Sequence of chain 1.A:
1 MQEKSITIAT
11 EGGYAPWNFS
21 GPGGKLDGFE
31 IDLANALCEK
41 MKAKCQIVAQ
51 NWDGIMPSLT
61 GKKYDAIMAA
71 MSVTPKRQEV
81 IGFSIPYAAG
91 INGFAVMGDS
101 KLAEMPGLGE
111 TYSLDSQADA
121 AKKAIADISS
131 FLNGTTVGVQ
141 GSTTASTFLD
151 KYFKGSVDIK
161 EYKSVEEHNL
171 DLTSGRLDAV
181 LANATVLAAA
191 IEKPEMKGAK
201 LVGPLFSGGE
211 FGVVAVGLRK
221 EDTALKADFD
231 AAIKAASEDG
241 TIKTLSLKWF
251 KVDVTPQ

Binding-site contacts:
Ligand atom OXT contacts residue PHE211 of chain 1.A at 3.5 Å (h-bond).
Ligand atom OAF contacts residue ALA70 of chain 1.A at 3.4 Å (h-bond).
Ligand atom CAL contacts residue TYR14 of chain 1.A at 3.5 Å (hydrophobic).
Ligand atom NAN contacts residue TRP52 of chain 1.A at 3.4 Å.
Ligand atom CAE contacts residue ARG77 of chain 1.A at 3.5 Å.
Ligand atom CA contacts residue TYR14 of chain 1.A at 3.4 Å (hydrophobic).
Ligand atom NAQ contacts residue NA1 of chain 1.E at 3.5 Å (h-bond).
Ligand atom CAP contacts residue ALA69 of chain 1.A at 3.5 Å (hydrophobic).
Ligand atom NAQ contacts residue TYR14 of chain 1.A at 3.3 Å.
Ligand atom O contacts residue ASN183 of chain 1.A at 2.8 Å (h-bond).
Ligand atom OAF contacts residue ARG77 of chain 1.A at 2.8 Å (salt-bridge).
Ligand atom CAI contacts residue THR144 of chain 1.A at 3.3 Å.
Ligand atom CB contacts residue ALA70 of chain 1.A at 3.1 Å (hydrophobic).
Ligand atom CAP contacts residue TYR14 of chain 1.A at 3.5 Å (hydrophobic).
Ligand atom OAB contacts residue ARG77 of chain 1.A at 2.8 Å (salt-bridge).
Ligand atom NAO contacts residue GLU11 of chain 1.A at 2.9 Å (salt-bridge).
Ligand atom NAN contacts residue ALA69 of chain 1.A at 3.1 Å (h-bond).
Ligand atom CAL contacts residue ALA70 of chain 1.A at 3.3 Å (hydrophobic).
Ligand atom OXT contacts residue SER72 of chain 1.A at 3.1 Å (h-bond).
Ligand atom CAM contacts residue GLN140 of chain 1.A at 3.5 Å.
Ligand atom OAB contacts residue THR143 of chain 1.A at 3.1 Å.
Ligand atom NAO contacts residue TYR14 of chain 1.A at 3.5 Å.
Ligand atom N contacts residue SER72 of chain 1.A at 3.0 Å (h-bond).
Ligand atom O contacts residue ASN92 of chain 1.A at 2.8 Å (h-bond).
Ligand atom OAB contacts residue THR144 of chain 1.A at 2.8 Å (h-bond).
Ligand atom CAI contacts residue NA1 of chain 1.G at 3.5 Å.
Ligand atom OXT contacts residue THR144 of chain 1.A at 2.7 Å (h-bond).
Ligand atom OAF contacts residue SER72 of chain 1.A at 2.8 Å (h-bond).
Ligand atom NAQ contacts residue GLU11 of chain 1.A at 2.8 Å (salt-bridge).
Ligand atom C contacts residue NA1 of chain 1.G at 3.6 Å.
Ligand atom OAF contacts residue MET71 of chain 1.A at 3.4 Å.
Ligand atom O contacts residue GLY90 of chain 1.A at 3.4 Å.
Ligand atom NAQ contacts residue GLN140 of chain 1.A at 3.0 Å (h-bond).
Ligand atom CA contacts residue ALA70 of chain 1.A at 3.4 Å (hydrophobic).
Ligand atom CB contacts residue VAL214 of chain 1.A at 3.4 Å (hydrophobic).
Ligand atom CAK contacts residue TYR14 of chain 1.A at 3.4 Å (hydrophobic).
Ligand atom N contacts residue ALA70 of chain 1.A at 2.8 Å (h-bond).
Ligand atom CAK contacts residue NA1 of chain 1.G at 3.5 Å.
Ligand atom CAP contacts residue GLU11 of chain 1.A at 3.2 Å.
Ligand atom NAO contacts residue ALA69 of chain 1.A at 3.0 Å (h-bond).

This small molecule binds to this protein.
Small molecule (SMILES): [H]/N=C(/N)NCCC[C@H](N[C@H](C)C(=O)O)C(=O)O